Sequence of chain 1.C:
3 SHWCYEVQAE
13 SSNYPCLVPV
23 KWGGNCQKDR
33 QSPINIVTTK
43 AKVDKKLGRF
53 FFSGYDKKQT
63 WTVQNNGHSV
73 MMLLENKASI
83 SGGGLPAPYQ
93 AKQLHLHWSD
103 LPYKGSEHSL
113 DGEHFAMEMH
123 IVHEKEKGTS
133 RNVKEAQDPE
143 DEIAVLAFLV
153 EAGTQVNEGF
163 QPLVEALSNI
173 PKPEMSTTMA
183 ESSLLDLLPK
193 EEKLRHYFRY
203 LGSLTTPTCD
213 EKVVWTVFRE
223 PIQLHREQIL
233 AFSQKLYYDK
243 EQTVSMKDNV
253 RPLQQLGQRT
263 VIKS

This protein binds this small molecule.
Small molecule (SMILES): CC(=O)/N=c1\sc(S(N)(=O)=O)nn1C

Binding-site contacts:
Ligand atom C5 contacts residue LEU206 of chain 1.C at 3.8 Å (hydrophobic).
Ligand atom O2 contacts residue VAL147 of chain 1.C at 4.2 Å.
Ligand atom S1 contacts residue HIS122 of chain 1.C at 4.0 Å.
Ligand atom O3 contacts residue GLN95 of chain 1.C at 3.3 Å (h-bond).
Ligand atom N1 contacts residue HIS97 of chain 1.C at 3.3 Å (h-bond).
Ligand atom N1 contacts residue HIS122 of chain 1.C at 3.5 Å (h-bond).
Ligand atom S2 contacts residue HIS97 of chain 1.C at 3.5 Å.
Ligand atom N1 contacts residue HIS99 of chain 1.C at 3.4 Å (h-bond).
Ligand atom C2 contacts residue LEU206 of chain 1.C at 4.0 Å (hydrophobic).
Ligand atom N4 contacts residue GLN95 of chain 1.C at 4.0 Å.
Ligand atom C3 contacts residue GLN95 of chain 1.C at 4.0 Å.
Ligand atom S1 contacts residue ZN1 of chain 1.R at 3.1 Å.
Ligand atom S2 contacts residue LEU206 of chain 1.C at 4.0 Å.
Ligand atom O2 contacts residue HIS97 of chain 1.C at 3.2 Å.
Ligand atom N1 contacts residue THR207 of chain 1.C at 2.7 Å (h-bond).
Ligand atom S1 contacts residue LEU206 of chain 1.C at 4.1 Å.
Ligand atom S2 contacts residue VAL124 of chain 1.C at 3.9 Å.
Ligand atom N2 contacts residue LEU206 of chain 1.C at 3.7 Å.
Ligand atom O1 contacts residue TRP217 of chain 1.C at 3.7 Å.
Ligand atom N3 contacts residue THR207 of chain 1.C at 3.6 Å.
Ligand atom S2 contacts residue GLN95 of chain 1.C at 3.5 Å (h-bond).
Ligand atom O2 contacts residue VAL124 of chain 1.C at 3.8 Å.
Ligand atom N1 contacts residue ZN1 of chain 1.R at 2.0 Å.
Ligand atom C5 contacts residue PRO209 of chain 1.C at 3.9 Å (hydrophobic).
Ligand atom S1 contacts residue THR207 of chain 1.C at 3.7 Å.
Ligand atom O3 contacts residue VAL124 of chain 1.C at 4.2 Å.
Ligand atom S1 contacts residue HIS97 of chain 1.C at 3.9 Å.
Ligand atom O2 contacts residue ZN1 of chain 1.R at 2.9 Å.
Ligand atom N3 contacts residue LEU206 of chain 1.C at 3.3 Å.
Ligand atom O1 contacts residue ZN1 of chain 1.R at 4.1 Å.
Ligand atom C5 contacts residue THR208 of chain 1.C at 2.8 Å.
Ligand atom N2 contacts residue THR208 of chain 1.C at 3.1 Å (h-bond).
Ligand atom O1 contacts residue THR207 of chain 1.C at 2.9 Å (h-bond).
Ligand atom C1 contacts residue THR208 of chain 1.C at 4.2 Å.
Ligand atom O2 contacts residue HIS122 of chain 1.C at 3.5 Å (h-bond).
Ligand atom C1 contacts residue HIS97 of chain 1.C at 4.0 Å.
Ligand atom O1 contacts residue LEU206 of chain 1.C at 3.3 Å.
Ligand atom N3 contacts residue THR208 of chain 1.C at 3.2 Å (h-bond).
Ligand atom C1 contacts residue LEU206 of chain 1.C at 3.5 Å (hydrophobic).
Ligand atom C2 contacts residue THR208 of chain 1.C at 4.1 Å.